The small molecule below binds the protein below.
Small molecule (SMILES): OC[C@H]1O[C@@](CO)(O[C@H]2O[C@H](CO)[C@@H](O)[C@H](O)[C@H]2O)[C@@H](O)[C@@H]1O

Binding-site contacts:
Ligand atom C3 contacts residue LYS462 of chain 1.C at 4.0 Å.
Ligand atom C2 contacts residue GLU492 of chain 1.C at 3.6 Å.
Ligand atom O3 contacts residue ILE480 of chain 1.C at 4.4 Å.
Ligand atom C4 contacts residue LYS462 of chain 1.C at 3.7 Å.
Ligand atom C3 contacts residue GLU492 of chain 1.C at 3.6 Å.
Ligand atom O3 contacts residue LYS462 of chain 1.C at 3.3 Å (salt-bridge).
Ligand atom C2 contacts residue GLU492 of chain 1.C at 4.5 Å.
Ligand atom C1 contacts residue GLU492 of chain 1.C at 3.5 Å.
Ligand atom O3 contacts residue VAL458 of chain 1.C at 3.7 Å.
Ligand atom C2 contacts residue ARG488 of chain 1.C at 4.1 Å.
Ligand atom C1 contacts residue GLU492 of chain 1.C at 4.3 Å.
Ligand atom O1 contacts residue GLU492 of chain 1.C at 4.2 Å.
Ligand atom O4 contacts residue GLU455 of chain 1.C at 3.3 Å.
Ligand atom O3 contacts residue GLU492 of chain 1.C at 3.7 Å.
Ligand atom O3 contacts residue ARG488 of chain 1.C at 3.7 Å.
Ligand atom O3 contacts residue GLU455 of chain 1.C at 4.5 Å.
Ligand atom O2 contacts residue GLU492 of chain 1.C at 3.9 Å.
Ligand atom O2 contacts residue ARG488 of chain 1.C at 3.1 Å (salt-bridge).
Ligand atom O4 contacts residue LYS462 of chain 1.C at 2.9 Å (salt-bridge).
Ligand atom O2 contacts residue GLU492 of chain 1.C at 2.5 Å (salt-bridge).

Sequence of chain 1.C:
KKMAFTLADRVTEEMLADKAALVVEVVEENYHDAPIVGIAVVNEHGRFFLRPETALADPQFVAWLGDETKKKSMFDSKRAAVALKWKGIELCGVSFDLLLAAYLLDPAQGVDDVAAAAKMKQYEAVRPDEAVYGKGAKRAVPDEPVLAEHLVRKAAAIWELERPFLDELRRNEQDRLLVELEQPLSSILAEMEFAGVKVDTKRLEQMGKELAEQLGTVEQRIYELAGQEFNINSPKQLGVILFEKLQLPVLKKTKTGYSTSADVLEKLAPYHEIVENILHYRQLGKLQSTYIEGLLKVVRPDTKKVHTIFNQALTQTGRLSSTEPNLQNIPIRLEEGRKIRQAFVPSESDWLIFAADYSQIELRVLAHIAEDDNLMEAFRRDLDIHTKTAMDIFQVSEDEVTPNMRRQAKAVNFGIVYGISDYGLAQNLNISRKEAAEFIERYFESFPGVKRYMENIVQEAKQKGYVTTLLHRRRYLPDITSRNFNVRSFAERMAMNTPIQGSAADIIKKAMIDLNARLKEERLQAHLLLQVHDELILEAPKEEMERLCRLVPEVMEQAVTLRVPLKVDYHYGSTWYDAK